Sequence of chain 1.A:
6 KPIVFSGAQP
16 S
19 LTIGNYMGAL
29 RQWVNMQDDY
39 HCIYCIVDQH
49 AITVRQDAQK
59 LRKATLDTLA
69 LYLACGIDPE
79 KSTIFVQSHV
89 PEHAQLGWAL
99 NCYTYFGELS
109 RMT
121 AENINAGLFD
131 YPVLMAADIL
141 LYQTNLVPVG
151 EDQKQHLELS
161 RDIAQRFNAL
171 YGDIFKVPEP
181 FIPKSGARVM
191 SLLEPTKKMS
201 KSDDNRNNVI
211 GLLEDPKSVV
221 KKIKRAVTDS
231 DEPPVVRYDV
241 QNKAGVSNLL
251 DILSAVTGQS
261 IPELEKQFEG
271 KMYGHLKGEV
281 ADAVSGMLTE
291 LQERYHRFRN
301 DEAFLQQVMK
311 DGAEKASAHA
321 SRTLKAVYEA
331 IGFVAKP

This protein binds this small molecule.
Small molecule (SMILES): N[C@@H](Cc1c[nH]c2ccccc12)C(=O)O

Binding-site contacts:
Ligand atom N contacts residue MET135 of chain 1.A at 3.3 Å.
Ligand atom CH2 contacts residue GLY12 of chain 1.A at 3.9 Å.
Ligand atom CB contacts residue GLY12 of chain 1.A at 4.2 Å.
Ligand atom NE1 contacts residue MET135 of chain 1.A at 3.5 Å.
Ligand atom CD1 contacts residue VAL45 of chain 1.A at 3.6 Å (hydrophobic).
Ligand atom C contacts residue GLN14 of chain 1.A at 3.8 Å.
Ligand atom CH2 contacts residue ILE139 of chain 1.A at 4.0 Å (hydrophobic).
Ligand atom CE2 contacts residue MET135 of chain 1.A at 3.6 Å (hydrophobic).
Ligand atom CZ2 contacts residue PHE10 of chain 1.A at 3.4 Å (hydrophobic).
Ligand atom OXT contacts residue GLN14 of chain 1.A at 3.3 Å (h-bond).
Ligand atom NE1 contacts residue ASP138 of chain 1.A at 3.0 Å (salt-bridge).
Ligand atom CD2 contacts residue GLY12 of chain 1.A at 3.8 Å.
Ligand atom CE2 contacts residue PHE10 of chain 1.A at 4.2 Å (hydrophobic).
Ligand atom CG contacts residue GLY12 of chain 1.A at 4.1 Å.
Ligand atom CH2 contacts residue VAL147 of chain 1.A at 3.9 Å (hydrophobic).
Ligand atom O contacts residue GLN14 of chain 1.A at 3.7 Å.
Ligand atom N contacts residue GLN153 of chain 1.A at 3.0 Å (h-bond).
Ligand atom CD1 contacts residue MET135 of chain 1.A at 4.2 Å (hydrophobic).
Ligand atom CE3 contacts residue GLY12 of chain 1.A at 3.6 Å.
Ligand atom CD1 contacts residue ASP138 of chain 1.A at 3.8 Å.
Ligand atom O contacts residue GLN153 of chain 1.A at 4.2 Å.
Ligand atom CZ3 contacts residue GLY12 of chain 1.A at 3.5 Å.
Ligand atom CZ2 contacts residue ILE139 of chain 1.A at 3.8 Å (hydrophobic).
Ligand atom CZ2 contacts residue ASP138 of chain 1.A at 4.2 Å.
Ligand atom CD2 contacts residue MET135 of chain 1.A at 4.2 Å (hydrophobic).
Ligand atom C contacts residue GLN153 of chain 1.A at 3.6 Å.
Ligand atom CZ2 contacts residue MET135 of chain 1.A at 3.7 Å (hydrophobic).
Ligand atom CZ2 contacts residue GLY12 of chain 1.A at 4.2 Å.
Ligand atom CE2 contacts residue GLY12 of chain 1.A at 4.1 Å.
Ligand atom NE1 contacts residue VAL45 of chain 1.A at 4.0 Å.
Ligand atom OXT contacts residue GLN153 of chain 1.A at 3.5 Å (h-bond).
Ligand atom CA contacts residue GLN153 of chain 1.A at 3.7 Å.
Ligand atom CB contacts residue GLN14 of chain 1.A at 4.1 Å.
Ligand atom CG contacts residue VAL45 of chain 1.A at 4.3 Å (hydrophobic).
Ligand atom NE1 contacts residue HIS48 of chain 1.A at 3.7 Å.
Ligand atom CE2 contacts residue ASP138 of chain 1.A at 4.0 Å.
Ligand atom CB contacts residue VAL45 of chain 1.A at 4.1 Å (hydrophobic).
Ligand atom CH2 contacts residue PHE10 of chain 1.A at 3.6 Å (hydrophobic).
Ligand atom CZ3 contacts residue VAL147 of chain 1.A at 4.0 Å (hydrophobic).
Ligand atom CD1 contacts residue HIS48 of chain 1.A at 3.4 Å.